Binding-site contacts:
Ligand atom OXT contacts residue CYS318 of chain 1.D at 3.6 Å.
Ligand atom O8 contacts residue HIS187 of chain 1.A at 3.6 Å.
Ligand atom C contacts residue THR106 of chain 1.B at 3.8 Å.
Ligand atom O8 contacts residue LYS324 of chain 1.D at 3.8 Å.
Ligand atom O contacts residue THR106 of chain 1.B at 2.9 Å (h-bond).
Ligand atom C6 contacts residue LYS324 of chain 1.D at 3.5 Å.
Ligand atom O7 contacts residue CYS318 of chain 1.D at 3.6 Å.
Ligand atom C5 contacts residue CYS318 of chain 1.D at 2.6 Å (hydrophobic).
Ligand atom C4 contacts residue ASN140 of chain 1.B at 3.2 Å.
Ligand atom O8 contacts residue CYS318 of chain 1.D at 3.8 Å.
Ligand atom C4 contacts residue CYS318 of chain 1.D at 2.6 Å (hydrophobic).
Ligand atom C6 contacts residue MET321 of chain 1.D at 3.6 Å (hydrophobic).
Ligand atom O7 contacts residue LYS324 of chain 1.D at 2.6 Å (salt-bridge).
Ligand atom O contacts residue CYS318 of chain 1.D at 3.4 Å.
Ligand atom OXT contacts residue SER319 of chain 1.D at 2.7 Å (h-bond).
Ligand atom OXT contacts residue SER139 of chain 1.B at 2.5 Å (h-bond).
Ligand atom O7 contacts residue ASN326 of chain 1.D at 2.8 Å (h-bond).
Ligand atom C contacts residue SER319 of chain 1.D at 3.3 Å.
Ligand atom C5 contacts residue THR106 of chain 1.B at 3.8 Å.
Ligand atom O contacts residue SER319 of chain 1.D at 2.9 Å (h-bond).
Ligand atom OXT contacts residue SER138 of chain 1.B at 2.7 Å (h-bond).
Ligand atom OXT contacts residue ILE320 of chain 1.D at 3.7 Å.
Ligand atom C5 contacts residue ASN140 of chain 1.B at 3.7 Å.
Ligand atom O contacts residue SER139 of chain 1.B at 2.6 Å (h-bond).
Ligand atom C contacts residue CYS318 of chain 1.D at 3.1 Å (hydrophobic).
Ligand atom C6 contacts residue ASN326 of chain 1.D at 3.9 Å.
Ligand atom C6 contacts residue HIS187 of chain 1.A at 3.5 Å.
Ligand atom O7 contacts residue HIS187 of chain 1.A at 3.1 Å.
Ligand atom C6 contacts residue ASN140 of chain 1.B at 3.6 Å.
Ligand atom C contacts residue SER138 of chain 1.B at 3.5 Å.
Ligand atom C6 contacts residue CYS318 of chain 1.D at 3.2 Å (hydrophobic).
Ligand atom O8 contacts residue THR186 of chain 1.A at 2.6 Å (h-bond).
Ligand atom O8 contacts residue MET321 of chain 1.D at 3.1 Å.
Ligand atom O8 contacts residue ASN140 of chain 1.B at 2.7 Å (h-bond).
Ligand atom O7 contacts residue THR186 of chain 1.A at 3.5 Å (h-bond).
Ligand atom C4 contacts residue SER138 of chain 1.B at 3.6 Å.
Ligand atom C6 contacts residue THR186 of chain 1.A at 3.4 Å.
Ligand atom C contacts residue SER139 of chain 1.B at 3.1 Å.
Ligand atom C5 contacts residue GLY317 of chain 1.D at 3.8 Å.
Ligand atom O7 contacts residue GLY317 of chain 1.D at 3.8 Å.

Sequence of chain 1.D:
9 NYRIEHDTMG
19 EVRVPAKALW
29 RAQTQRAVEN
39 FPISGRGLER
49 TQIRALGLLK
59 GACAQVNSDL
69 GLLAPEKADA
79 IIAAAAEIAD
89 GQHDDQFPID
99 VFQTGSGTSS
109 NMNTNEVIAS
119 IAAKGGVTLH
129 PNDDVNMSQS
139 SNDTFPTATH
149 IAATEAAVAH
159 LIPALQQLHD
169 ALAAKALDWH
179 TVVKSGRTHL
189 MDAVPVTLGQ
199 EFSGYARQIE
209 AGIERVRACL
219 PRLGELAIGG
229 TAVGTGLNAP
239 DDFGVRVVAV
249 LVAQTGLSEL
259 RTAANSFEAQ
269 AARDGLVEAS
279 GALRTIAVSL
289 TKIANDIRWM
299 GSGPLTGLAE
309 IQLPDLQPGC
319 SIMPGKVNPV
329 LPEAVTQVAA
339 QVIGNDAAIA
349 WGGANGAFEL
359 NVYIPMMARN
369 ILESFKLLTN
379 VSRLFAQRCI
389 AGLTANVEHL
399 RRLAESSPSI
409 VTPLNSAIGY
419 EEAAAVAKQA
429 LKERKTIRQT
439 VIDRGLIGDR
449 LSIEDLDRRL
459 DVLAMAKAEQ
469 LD

Sequence of chain 1.B:
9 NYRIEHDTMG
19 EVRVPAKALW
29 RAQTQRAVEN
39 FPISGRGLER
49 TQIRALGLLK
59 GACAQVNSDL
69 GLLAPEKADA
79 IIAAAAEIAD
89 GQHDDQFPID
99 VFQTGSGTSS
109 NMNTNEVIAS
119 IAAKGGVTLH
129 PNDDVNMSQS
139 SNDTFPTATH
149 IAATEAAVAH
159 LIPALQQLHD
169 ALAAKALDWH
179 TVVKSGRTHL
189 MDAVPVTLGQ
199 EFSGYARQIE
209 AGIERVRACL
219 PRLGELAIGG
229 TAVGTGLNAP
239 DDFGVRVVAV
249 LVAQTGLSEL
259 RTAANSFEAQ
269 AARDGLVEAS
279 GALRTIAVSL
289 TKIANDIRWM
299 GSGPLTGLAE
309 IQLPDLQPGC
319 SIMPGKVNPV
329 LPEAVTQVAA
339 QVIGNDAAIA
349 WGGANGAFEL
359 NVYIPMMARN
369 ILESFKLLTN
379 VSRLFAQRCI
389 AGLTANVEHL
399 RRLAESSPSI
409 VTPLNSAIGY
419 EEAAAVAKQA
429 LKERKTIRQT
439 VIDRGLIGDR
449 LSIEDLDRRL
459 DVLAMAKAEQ

Sequence of chain 1.A:
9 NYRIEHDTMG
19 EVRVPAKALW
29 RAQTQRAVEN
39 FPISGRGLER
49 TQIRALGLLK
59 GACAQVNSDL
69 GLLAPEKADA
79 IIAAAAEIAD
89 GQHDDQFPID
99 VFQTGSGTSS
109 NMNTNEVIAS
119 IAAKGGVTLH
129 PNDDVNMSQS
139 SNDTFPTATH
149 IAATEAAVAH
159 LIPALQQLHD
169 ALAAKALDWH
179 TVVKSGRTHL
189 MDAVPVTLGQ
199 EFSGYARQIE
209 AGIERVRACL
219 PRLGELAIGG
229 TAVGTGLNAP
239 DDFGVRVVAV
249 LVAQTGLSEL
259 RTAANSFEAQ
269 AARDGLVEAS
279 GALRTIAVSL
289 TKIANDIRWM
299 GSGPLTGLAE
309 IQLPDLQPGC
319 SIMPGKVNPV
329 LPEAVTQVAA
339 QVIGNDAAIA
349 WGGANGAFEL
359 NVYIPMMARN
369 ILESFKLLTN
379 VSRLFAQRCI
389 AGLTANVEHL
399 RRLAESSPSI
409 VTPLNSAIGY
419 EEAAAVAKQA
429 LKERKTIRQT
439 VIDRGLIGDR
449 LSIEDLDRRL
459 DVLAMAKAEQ

A protein and the small-molecule ligand that binds it are described below.
Small molecule (SMILES): O=C(O)/C=C/C(=O)O